The protein below binds the small molecule below.
Small molecule (SMILES): CC(=O)N[C@H](C(=O)N[C@H](C(=O)N[C@@H](CC(C)C)C(=O)N[C@@H](C[C@@H]1CCNC1=O)C(C)=O)[C@@H](C)OCc1ccccc1)C(C)C

Sequence of chain 1.A:
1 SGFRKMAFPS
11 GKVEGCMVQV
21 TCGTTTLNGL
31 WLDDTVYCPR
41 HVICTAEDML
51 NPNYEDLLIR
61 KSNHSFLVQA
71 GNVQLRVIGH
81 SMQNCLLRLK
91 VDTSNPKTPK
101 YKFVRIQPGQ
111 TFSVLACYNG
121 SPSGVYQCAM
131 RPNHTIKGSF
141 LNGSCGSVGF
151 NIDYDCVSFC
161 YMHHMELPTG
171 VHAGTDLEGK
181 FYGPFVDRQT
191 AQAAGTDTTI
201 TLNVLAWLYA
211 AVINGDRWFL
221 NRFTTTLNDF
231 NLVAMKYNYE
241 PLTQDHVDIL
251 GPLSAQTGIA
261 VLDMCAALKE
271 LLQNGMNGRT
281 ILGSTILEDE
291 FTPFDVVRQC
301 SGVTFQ

Binding-site contacts:
Ligand atom O contacts residue ASN142 of chain 1.A at 3.4 Å (h-bond).
Ligand atom C contacts residue CYS145 of chain 1.A at 2.8 Å (hydrophobic).
Ligand atom O contacts residue SER144 of chain 1.A at 3.2 Å (h-bond).
Ligand atom N contacts residue HIS164 of chain 1.A at 3.5 Å (h-bond).
Ligand atom CD2 contacts residue GLU166 of chain 1.A at 3.4 Å.
Ligand atom CB contacts residue SER144 of chain 1.A at 3.7 Å.
Ligand atom NAH contacts residue GLU166 of chain 1.A at 3.0 Å (salt-bridge).
Ligand atom OAD contacts residue MET165 of chain 1.A at 3.5 Å.
Ligand atom CMK contacts residue HIS41 of chain 1.A at 3.3 Å.
Ligand atom CD1 contacts residue MET49 of chain 1.A at 3.6 Å (hydrophobic).
Ligand atom OAD contacts residue HIS172 of chain 1.A at 3.3 Å.
Ligand atom NAH contacts residue PHE140 of chain 1.A at 2.9 Å (h-bond).
Ligand atom CAE contacts residue PHE140 of chain 1.A at 3.3 Å (hydrophobic).
Ligand atom CB contacts residue GLN189 of chain 1.A at 3.7 Å.
Ligand atom CG2 contacts residue THR190 of chain 1.A at 3.7 Å.
Ligand atom CA contacts residue GLN189 of chain 1.A at 3.5 Å.
Ligand atom O contacts residue GLY143 of chain 1.A at 3.0 Å (h-bond).
Ligand atom CD2 contacts residue MET49 of chain 1.A at 3.5 Å (hydrophobic).
Ligand atom CMK contacts residue HIS164 of chain 1.A at 3.6 Å.
Ligand atom O contacts residue CYS145 of chain 1.A at 3.1 Å (h-bond).
Ligand atom CA contacts residue ASN142 of chain 1.A at 3.7 Å.
Ligand atom C2 contacts residue PRO168 of chain 1.A at 3.6 Å (hydrophobic).
Ligand atom CB contacts residue GLU166 of chain 1.A at 3.7 Å.
Ligand atom N contacts residue GLN189 of chain 1.A at 3.2 Å (h-bond).
Ligand atom O contacts residue GLN189 of chain 1.A at 2.7 Å (h-bond).
Ligand atom O contacts residue PRO168 of chain 1.A at 2.9 Å.
Ligand atom CMK contacts residue CYS145 of chain 1.A at 1.8 Å (hydrophobic).
Ligand atom C7 contacts residue GLU166 of chain 1.A at 3.5 Å.
Ligand atom N contacts residue THR190 of chain 1.A at 3.6 Å.
Ligand atom C3 contacts residue PRO168 of chain 1.A at 3.7 Å (hydrophobic).
Ligand atom OAD contacts residue GLU166 of chain 1.A at 3.3 Å.
Ligand atom CD2 contacts residue HIS163 of chain 1.A at 3.6 Å.
Ligand atom CH3 contacts residue THR190 of chain 1.A at 3.7 Å.
Ligand atom OAD contacts residue HIS163 of chain 1.A at 2.6 Å (h-bond).
Ligand atom O contacts residue MET165 of chain 1.A at 3.6 Å.
Ligand atom O contacts residue GLU166 of chain 1.A at 2.8 Å (salt-bridge).
Ligand atom N contacts residue GLU166 of chain 1.A at 2.8 Å (salt-bridge).
Ligand atom CAE contacts residue GLU166 of chain 1.A at 3.6 Å.
Ligand atom C contacts residue GLN189 of chain 1.A at 3.4 Å.
Ligand atom CA contacts residue GLU166 of chain 1.A at 3.6 Å.